Binding-site contacts:
Ligand atom P2 contacts residue THR403 of chain 1.B at 3.5 Å.
Ligand atom P2 contacts residue ASN402 of chain 1.B at 3.8 Å.
Ligand atom O5P contacts residue SER401 of chain 1.B at 3.7 Å.
Ligand atom O1 contacts residue GLY488 of chain 1.B at 2.6 Å (h-bond).
Ligand atom C1 contacts residue GLY488 of chain 1.B at 3.6 Å.
Ligand atom O1 contacts residue LYS487 of chain 1.B at 3.4 Å.
Ligand atom O4P contacts residue ARG405 of chain 1.B at 3.6 Å.
Ligand atom O4P contacts residue SER401 of chain 1.B at 2.5 Å (h-bond).
Ligand atom C3 contacts residue ALA482 of chain 1.B at 3.4 Å (hydrophobic).
Ligand atom C1 contacts residue VAL486 of chain 1.B at 3.7 Å (hydrophobic).
Ligand atom C5 contacts residue TYR489 of chain 1.B at 3.8 Å (hydrophobic).
Ligand atom O4P contacts residue THR403 of chain 1.B at 3.8 Å.
Ligand atom P2 contacts residue SER401 of chain 1.B at 3.6 Å.
Ligand atom O4P contacts residue SER406 of chain 1.B at 2.7 Å (h-bond).
Ligand atom C4 contacts residue LEU400 of chain 1.B at 3.1 Å (hydrophobic).
Ligand atom C6 contacts residue SER406 of chain 1.B at 3.8 Å.
Ligand atom O5 contacts residue GLY488 of chain 1.B at 3.8 Å.
Ligand atom C5 contacts residue LEU400 of chain 1.B at 3.8 Å (hydrophobic).
Ligand atom O2P contacts residue ARG457 of chain 1.B at 2.7 Å (salt-bridge).
Ligand atom O1P contacts residue LYS454 of chain 1.B at 2.6 Å (salt-bridge).
Ligand atom O6P contacts residue ARG405 of chain 1.B at 3.4 Å.
Ligand atom C1 contacts residue ALA482 of chain 1.B at 3.6 Å (hydrophobic).
Ligand atom O5 contacts residue TYR489 of chain 1.B at 3.4 Å (h-bond).
Ligand atom O4 contacts residue LEU400 of chain 1.B at 2.6 Å (h-bond).
Ligand atom O3 contacts residue HIS481 of chain 1.B at 3.6 Å.
Ligand atom P2 contacts residue SER406 of chain 1.B at 3.6 Å.
Ligand atom O2P contacts residue ASN402 of chain 1.B at 2.9 Å (h-bond).
Ligand atom P1 contacts residue ARG457 of chain 1.B at 3.7 Å.
Ligand atom O6 contacts residue SER406 of chain 1.B at 3.6 Å.
Ligand atom O4 contacts residue HIS481 of chain 1.B at 3.4 Å.
Ligand atom O5P contacts residue THR403 of chain 1.B at 2.7 Å (h-bond).
Ligand atom C6 contacts residue LEU400 of chain 1.B at 3.4 Å (hydrophobic).
Ligand atom O3 contacts residue LYS454 of chain 1.B at 3.7 Å.
Ligand atom P1 contacts residue LYS454 of chain 1.B at 3.8 Å.
Ligand atom O3 contacts residue ALA482 of chain 1.B at 3.1 Å (h-bond).
Ligand atom O2 contacts residue ASN402 of chain 1.B at 3.7 Å.
Ligand atom O6P contacts residue THR403 of chain 1.B at 3.0 Å (h-bond).
Ligand atom O4 contacts residue PRO490 of chain 1.B at 3.6 Å.
Ligand atom O5P contacts residue ASN402 of chain 1.B at 2.8 Å (h-bond).
Ligand atom O1P contacts residue ARG457 of chain 1.B at 3.0 Å (salt-bridge).

Sequence of chain 1.B:
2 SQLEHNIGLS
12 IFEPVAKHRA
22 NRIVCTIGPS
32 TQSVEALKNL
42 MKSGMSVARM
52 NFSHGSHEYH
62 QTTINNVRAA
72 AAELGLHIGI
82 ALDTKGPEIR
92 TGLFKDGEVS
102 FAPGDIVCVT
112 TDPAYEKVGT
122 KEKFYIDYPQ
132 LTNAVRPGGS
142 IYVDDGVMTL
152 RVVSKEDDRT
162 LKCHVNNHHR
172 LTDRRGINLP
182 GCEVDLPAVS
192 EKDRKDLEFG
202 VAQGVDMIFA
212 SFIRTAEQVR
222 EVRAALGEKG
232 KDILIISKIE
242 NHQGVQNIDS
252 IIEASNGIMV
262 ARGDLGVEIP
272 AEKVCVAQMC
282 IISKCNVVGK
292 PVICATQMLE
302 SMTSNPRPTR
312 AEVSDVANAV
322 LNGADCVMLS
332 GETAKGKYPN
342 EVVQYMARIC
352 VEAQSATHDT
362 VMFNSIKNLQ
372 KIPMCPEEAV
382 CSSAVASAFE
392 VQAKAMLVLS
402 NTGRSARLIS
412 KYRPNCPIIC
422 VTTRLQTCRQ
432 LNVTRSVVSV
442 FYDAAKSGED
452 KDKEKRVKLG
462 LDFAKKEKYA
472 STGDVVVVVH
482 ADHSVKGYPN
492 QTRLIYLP

A protein and the small-molecule ligand that binds it are described below.
Small molecule (SMILES): O=P(O)(O)OC[C@H]1O[C@@](CO)(OP(=O)(O)O)[C@@H](O)[C@@H]1O